Binding-site contacts:
Ligand atom O3 contacts residue ZN1 of chain 1.F at 2.6 Å.
Ligand atom C2 contacts residue ASP327 of chain 1.A at 3.7 Å.
Ligand atom O3 contacts residue ASP327 of chain 1.A at 2.9 Å (salt-bridge).
Ligand atom C2 contacts residue HIS257 of chain 1.A at 3.4 Å.
Ligand atom C3 contacts residue ASP327 of chain 1.A at 3.6 Å.
Ligand atom O1 contacts residue TRP179 of chain 1.A at 3.7 Å.
Ligand atom C1 contacts residue TRP179 of chain 1.A at 3.4 Å (hydrophobic).
Ligand atom O1 contacts residue ZN1 of chain 1.G at 2.1 Å.
Ligand atom C1 contacts residue LYS221 of chain 1.A at 3.8 Å.
Ligand atom O5 contacts residue HIS101 of chain 1.A at 2.9 Å (h-bond).
Ligand atom C6 contacts residue TRP57 of chain 1.A at 3.5 Å (hydrophobic).
Ligand atom O3 contacts residue GLU219 of chain 1.A at 2.9 Å (salt-bridge).
Ligand atom O2 contacts residue ASP327 of chain 1.A at 2.6 Å (salt-bridge).
Ligand atom C6 contacts residue HIS101 of chain 1.A at 3.3 Å.
Ligand atom C5 contacts residue HIS101 of chain 1.A at 3.6 Å.
Ligand atom O1 contacts residue HIS257 of chain 1.A at 3.4 Å (h-bond).
Ligand atom C1 contacts residue ZN1 of chain 1.G at 2.9 Å.
Ligand atom C1 contacts residue HIS257 of chain 1.A at 3.9 Å.
Ligand atom C3 contacts residue TRP179 of chain 1.A at 3.5 Å (hydrophobic).
Ligand atom C1 contacts residue PHE66 of chain 1.B at 3.8 Å (hydrophobic).
Ligand atom O2 contacts residue HIS257 of chain 1.A at 3.1 Å (h-bond).
Ligand atom C2 contacts residue TRP179 of chain 1.A at 3.6 Å (hydrophobic).
Ligand atom O1 contacts residue LYS221 of chain 1.A at 2.8 Å (salt-bridge).
Ligand atom C2 contacts residue ZN1 of chain 1.F at 3.2 Å.
Ligand atom O2 contacts residue GLU219 of chain 1.A at 3.4 Å (salt-bridge).
Ligand atom O2 contacts residue ZN1 of chain 1.G at 2.4 Å.
Ligand atom C4 contacts residue ASP327 of chain 1.A at 3.7 Å.
Ligand atom O5 contacts residue TRP179 of chain 1.A at 3.9 Å.
Ligand atom C2 contacts residue ZN1 of chain 1.G at 3.1 Å.
Ligand atom O2 contacts residue ASP254 of chain 1.A at 3.2 Å (salt-bridge).
Ligand atom O1 contacts residue PHE66 of chain 1.B at 3.5 Å.
Ligand atom C4 contacts residue TRP179 of chain 1.A at 3.9 Å (hydrophobic).
Ligand atom O2 contacts residue ZN1 of chain 1.F at 2.3 Å.
Ligand atom C3 contacts residue ZN1 of chain 1.F at 3.5 Å.
Ligand atom C2 contacts residue GLU219 of chain 1.A at 3.7 Å.
Ligand atom O5 contacts residue PHE131 of chain 1.A at 3.8 Å.
Ligand atom O1 contacts residue ASP289 of chain 1.A at 3.2 Å (salt-bridge).
Ligand atom O4 contacts residue ASP327 of chain 1.A at 2.9 Å (salt-bridge).
Ligand atom C3 contacts residue GLU219 of chain 1.A at 3.7 Å.
Ligand atom O3 contacts residue HIS281 of chain 1.A at 3.3 Å.

A small-molecule ligand and the protein it binds are described below.
Small molecule (SMILES): C[C@H](O)[C@H](O)[C@@H](O)[C@@H](O)C=O

Sequence of chain 1.A:
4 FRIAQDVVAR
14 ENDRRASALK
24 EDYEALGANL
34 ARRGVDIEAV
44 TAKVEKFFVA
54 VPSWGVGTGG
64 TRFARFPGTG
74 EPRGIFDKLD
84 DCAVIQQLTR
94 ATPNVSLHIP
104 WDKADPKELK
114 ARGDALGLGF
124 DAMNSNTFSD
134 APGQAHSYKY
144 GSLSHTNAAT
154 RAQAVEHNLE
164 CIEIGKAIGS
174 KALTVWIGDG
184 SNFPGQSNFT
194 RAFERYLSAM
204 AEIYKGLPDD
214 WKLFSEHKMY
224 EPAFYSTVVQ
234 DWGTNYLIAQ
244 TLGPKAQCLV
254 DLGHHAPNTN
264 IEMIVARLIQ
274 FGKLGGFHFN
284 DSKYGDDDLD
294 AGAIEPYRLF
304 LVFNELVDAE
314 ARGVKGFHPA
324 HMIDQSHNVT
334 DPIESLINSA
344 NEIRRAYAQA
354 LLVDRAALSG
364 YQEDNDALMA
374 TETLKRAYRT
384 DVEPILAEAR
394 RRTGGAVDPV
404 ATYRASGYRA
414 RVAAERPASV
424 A

Sequence of chain 1.B:
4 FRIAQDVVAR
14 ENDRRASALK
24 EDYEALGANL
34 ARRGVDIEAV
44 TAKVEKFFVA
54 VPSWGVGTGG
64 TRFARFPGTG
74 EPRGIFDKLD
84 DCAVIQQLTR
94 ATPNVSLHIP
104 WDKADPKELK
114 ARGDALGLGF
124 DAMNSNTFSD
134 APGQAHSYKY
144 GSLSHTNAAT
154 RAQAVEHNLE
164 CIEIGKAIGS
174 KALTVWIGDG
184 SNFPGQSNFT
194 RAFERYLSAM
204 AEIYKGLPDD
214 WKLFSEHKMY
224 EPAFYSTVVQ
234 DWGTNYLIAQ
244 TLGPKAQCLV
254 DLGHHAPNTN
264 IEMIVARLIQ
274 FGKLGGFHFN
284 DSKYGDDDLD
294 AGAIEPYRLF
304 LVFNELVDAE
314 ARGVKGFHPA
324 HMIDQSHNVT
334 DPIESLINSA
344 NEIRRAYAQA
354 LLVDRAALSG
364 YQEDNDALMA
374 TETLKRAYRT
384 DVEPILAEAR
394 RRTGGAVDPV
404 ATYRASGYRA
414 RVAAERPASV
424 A